Sequence of chain 1.B:
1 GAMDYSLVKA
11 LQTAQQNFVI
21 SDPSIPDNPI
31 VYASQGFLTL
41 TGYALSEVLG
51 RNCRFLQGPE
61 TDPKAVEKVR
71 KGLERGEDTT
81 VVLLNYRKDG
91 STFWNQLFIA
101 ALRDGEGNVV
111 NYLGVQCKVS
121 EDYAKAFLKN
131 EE

Binding-site contacts:
Ligand atom OAY contacts residue ARG54 of chain 1.B at 3.5 Å (salt-bridge).
Ligand atom CAT contacts residue ARG54 of chain 1.B at 3.7 Å.
Ligand atom OBE contacts residue ARG54 of chain 1.B at 3.0 Å (salt-bridge).
Ligand atom O4 contacts residue GLN116 of chain 1.B at 3.0 Å (h-bond).
Ligand atom C4 contacts residue LEU97 of chain 1.B at 3.7 Å (hydrophobic).
Ligand atom CAT contacts residue ASN52 of chain 1.B at 3.3 Å.
Ligand atom CAO contacts residue TYR112 of chain 1.B at 3.6 Å (hydrophobic).
Ligand atom O4 contacts residue ASN95 of chain 1.B at 3.1 Å (h-bond).
Ligand atom OAZ contacts residue GLN57 of chain 1.B at 3.2 Å (h-bond).
Ligand atom N3 contacts residue ASN95 of chain 1.B at 3.5 Å (h-bond).
Ligand atom C4 contacts residue LEU56 of chain 1.B at 3.7 Å (hydrophobic).
Ligand atom O2 contacts residue GLN57 of chain 1.B at 3.0 Å (h-bond).
Ligand atom CAF contacts residue VAL19 of chain 1.B at 3.5 Å (hydrophobic).
Ligand atom CAP contacts residue ASN28 of chain 1.B at 3.3 Å.
Ligand atom O4 contacts residue LEU56 of chain 1.B at 3.4 Å.
Ligand atom CAJ contacts residue LEU97 of chain 1.B at 3.6 Å (hydrophobic).
Ligand atom N3 contacts residue LEU56 of chain 1.B at 3.7 Å.
Ligand atom OBA contacts residue LEU73 of chain 1.B at 3.3 Å.
Ligand atom OBC contacts residue ARG54 of chain 1.B at 2.9 Å (salt-bridge).
Ligand atom CAJ contacts residue GLN116 of chain 1.B at 3.6 Å.
Ligand atom CAU contacts residue ASN52 of chain 1.B at 3.6 Å.
Ligand atom C5 contacts residue CYS53 of chain 1.B at 3.6 Å (hydrophobic).
Ligand atom C6 contacts residue LEU97 of chain 1.B at 3.6 Å (hydrophobic).
Ligand atom OAY contacts residue ASN52 of chain 1.B at 2.7 Å (h-bond).
Ligand atom CAJ contacts residue CYS53 of chain 1.B at 3.5 Å (hydrophobic).
Ligand atom C4 contacts residue ASN95 of chain 1.B at 3.6 Å.
Ligand atom C2 contacts residue ASN85 of chain 1.B at 3.6 Å.
Ligand atom C5 contacts residue LEU97 of chain 1.B at 3.5 Å (hydrophobic).
Ligand atom OBD contacts residue ARG70 of chain 1.B at 3.5 Å.
Ligand atom O2 contacts residue ASN85 of chain 1.B at 3.0 Å (h-bond).
Ligand atom OAY contacts residue CYS53 of chain 1.B at 3.4 Å (h-bond).
Ligand atom O2 contacts residue LEU83 of chain 1.B at 3.6 Å.
Ligand atom CAE contacts residue CYS53 of chain 1.B at 3.7 Å (hydrophobic).
Ligand atom CAP contacts residue TYR112 of chain 1.B at 3.7 Å (hydrophobic).
Ligand atom N3 contacts residue ASN85 of chain 1.B at 2.9 Å (h-bond).
Ligand atom CAO contacts residue LEU113 of chain 1.B at 3.7 Å (hydrophobic).
Ligand atom CAO contacts residue GLY114 of chain 1.B at 3.5 Å.
Ligand atom C2 contacts residue GLN57 of chain 1.B at 3.7 Å.
Ligand atom N1 contacts residue GLN57 of chain 1.B at 3.4 Å (h-bond).
Ligand atom OAX contacts residue ARG70 of chain 1.B at 3.6 Å.

The protein below binds the small molecule below.
Small molecule (SMILES): Cc1cc2cc3c(=O)[nH]c(=O)nc-3n(C[C@H](O)[C@H](O)[C@H](O)COP(=O)(O)O)c2cc1C